This protein binds this small molecule.
Small molecule (SMILES): NC(=O)[C@H](Cc1ccccc1)NC(=O)[C@H](Cc1cc(-c2ccccc2O)no1)CP(=O)(O)[C@@H](N)CCc1ccccc1

Binding-site contacts:
Ligand atom O12 contacts residue GLU371 of chain 1.A at 2.6 Å (salt-bridge).
Ligand atom C14 contacts residue ALA335 of chain 1.A at 3.2 Å (hydrophobic).
Ligand atom O30 contacts residue ALA335 of chain 1.A at 3.6 Å.
Ligand atom C26 contacts residue ARG366 of chain 1.A at 3.3 Å.
Ligand atom C25 contacts residue ARG366 of chain 1.A at 3.1 Å.
Ligand atom O13 contacts residue HIS370 of chain 1.A at 3.6 Å (h-bond).
Ligand atom O34 contacts residue EDO1 of chain 1.AA at 3.3 Å (h-bond).
Ligand atom C02 contacts residue GLU200 of chain 1.A at 3.5 Å.
Ligand atom C16 contacts residue TYR455 of chain 1.A at 3.4 Å (hydrophobic).
Ligand atom C27 contacts residue VAL367 of chain 1.A at 3.2 Å (hydrophobic).
Ligand atom O28 contacts residue LYS397 of chain 1.A at 3.1 Å (salt-bridge).
Ligand atom O13 contacts residue HIS374 of chain 1.A at 3.5 Å (h-bond).
Ligand atom P11 contacts residue ZN1 of chain 1.BA at 2.8 Å.
Ligand atom O30 contacts residue GLY334 of chain 1.A at 2.4 Å (h-bond).
Ligand atom C26 contacts residue VAL367 of chain 1.A at 3.3 Å (hydrophobic).
Ligand atom O28 contacts residue EDO1 of chain 1.AA at 3.2 Å (h-bond).
Ligand atom C09 contacts residue ALA335 of chain 1.A at 3.6 Å (hydrophobic).
Ligand atom O12 contacts residue HIS374 of chain 1.A at 2.8 Å (h-bond).
Ligand atom C25 contacts residue TRP363 of chain 1.A at 3.2 Å (hydrophobic).
Ligand atom C03 contacts residue GLU200 of chain 1.A at 3.3 Å.
Ligand atom C24 contacts residue ARG366 of chain 1.A at 3.1 Å.
Ligand atom O13 contacts residue TYR455 of chain 1.A at 2.7 Å (h-bond).
Ligand atom C07 contacts residue GLU200 of chain 1.A at 3.4 Å.
Ligand atom O12 contacts residue HIS370 of chain 1.A at 3.2 Å (h-bond).
Ligand atom O13 contacts residue GLU393 of chain 1.A at 2.5 Å (salt-bridge).
Ligand atom O13 contacts residue ZN1 of chain 1.BA at 2.0 Å.
Ligand atom C23 contacts residue TRP363 of chain 1.A at 3.5 Å (hydrophobic).
Ligand atom N10 contacts residue GLU337 of chain 1.A at 2.5 Å (salt-bridge).
Ligand atom N10 contacts residue GLU200 of chain 1.A at 2.8 Å (salt-bridge).
Ligand atom N35 contacts residue EDO1 of chain 1.Z at 3.1 Å (h-bond).
Ligand atom C14 contacts residue GLU371 of chain 1.A at 3.7 Å.
Ligand atom N35 contacts residue TRP363 of chain 1.A at 3.6 Å.
Ligand atom C24 contacts residue TRP363 of chain 1.A at 3.2 Å (hydrophobic).
Ligand atom C26 contacts residue TRP363 of chain 1.A at 3.6 Å (hydrophobic).
Ligand atom C29 contacts residue GLY334 of chain 1.A at 3.6 Å.
Ligand atom N10 contacts residue GLU393 of chain 1.A at 3.3 Å (salt-bridge).
Ligand atom P11 contacts residue GLU371 of chain 1.A at 3.7 Å.
Ligand atom O12 contacts residue ZN1 of chain 1.BA at 2.4 Å.
Ligand atom C32 contacts residue EDO1 of chain 1.Z at 3.7 Å.
Ligand atom O30 contacts residue PRO333 of chain 1.A at 3.5 Å.

Sequence of chain 1.A:
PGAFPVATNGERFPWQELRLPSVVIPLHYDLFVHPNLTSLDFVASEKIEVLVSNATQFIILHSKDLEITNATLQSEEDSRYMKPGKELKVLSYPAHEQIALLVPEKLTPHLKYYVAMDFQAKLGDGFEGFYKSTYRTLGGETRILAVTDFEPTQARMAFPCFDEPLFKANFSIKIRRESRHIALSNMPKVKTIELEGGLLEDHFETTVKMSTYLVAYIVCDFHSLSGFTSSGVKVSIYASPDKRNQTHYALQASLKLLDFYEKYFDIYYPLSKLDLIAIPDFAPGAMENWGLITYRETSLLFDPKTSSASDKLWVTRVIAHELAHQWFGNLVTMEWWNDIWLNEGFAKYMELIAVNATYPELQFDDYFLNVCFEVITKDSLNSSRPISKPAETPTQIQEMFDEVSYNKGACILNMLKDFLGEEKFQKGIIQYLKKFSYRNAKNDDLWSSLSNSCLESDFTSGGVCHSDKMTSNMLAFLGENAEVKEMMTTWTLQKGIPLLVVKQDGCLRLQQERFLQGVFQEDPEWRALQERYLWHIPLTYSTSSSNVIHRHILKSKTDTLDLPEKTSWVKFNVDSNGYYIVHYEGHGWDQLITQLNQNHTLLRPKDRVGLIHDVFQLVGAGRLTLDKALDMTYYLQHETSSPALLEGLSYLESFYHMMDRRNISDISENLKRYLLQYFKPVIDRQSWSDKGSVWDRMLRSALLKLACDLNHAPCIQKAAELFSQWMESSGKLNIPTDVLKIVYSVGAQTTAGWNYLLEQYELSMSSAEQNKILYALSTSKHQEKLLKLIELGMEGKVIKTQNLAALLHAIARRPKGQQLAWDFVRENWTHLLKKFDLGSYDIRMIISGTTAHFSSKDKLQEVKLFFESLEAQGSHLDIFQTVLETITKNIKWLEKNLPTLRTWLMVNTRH